Binding-site contacts:
Ligand atom C3 contacts residue ASN315 of chain 3.K at 3.8 Å.
Ligand atom C5 contacts residue ASN315 of chain 3.K at 3.7 Å.
Ligand atom O5 contacts residue VAL314 of chain 3.K at 3.8 Å.
Ligand atom C8 contacts residue ASN315 of chain 3.K at 3.5 Å.
Ligand atom O7 contacts residue ASN315 of chain 3.K at 4.2 Å.
Ligand atom C8 contacts residue ILE281 of chain 3.K at 4.5 Å (hydrophobic).
Ligand atom C4 contacts residue ASN315 of chain 3.K at 4.3 Å.
Ligand atom C1 contacts residue VAL314 of chain 3.K at 4.4 Å (hydrophobic).
Ligand atom C6 contacts residue THR313 of chain 3.K at 4.5 Å.
Ligand atom C6 contacts residue ASN315 of chain 3.K at 4.5 Å.
Ligand atom C2 contacts residue ASN315 of chain 3.K at 2.5 Å.
Ligand atom C1 contacts residue ASN315 of chain 3.K at 1.4 Å.
Ligand atom N2 contacts residue ASN315 of chain 3.K at 2.8 Å (h-bond).
Ligand atom O5 contacts residue THR313 of chain 3.K at 4.3 Å.
Ligand atom C7 contacts residue ASN315 of chain 3.K at 3.3 Å.
Ligand atom O5 contacts residue ASN315 of chain 3.K at 2.4 Å (h-bond).

Sequence of chain 3.K:
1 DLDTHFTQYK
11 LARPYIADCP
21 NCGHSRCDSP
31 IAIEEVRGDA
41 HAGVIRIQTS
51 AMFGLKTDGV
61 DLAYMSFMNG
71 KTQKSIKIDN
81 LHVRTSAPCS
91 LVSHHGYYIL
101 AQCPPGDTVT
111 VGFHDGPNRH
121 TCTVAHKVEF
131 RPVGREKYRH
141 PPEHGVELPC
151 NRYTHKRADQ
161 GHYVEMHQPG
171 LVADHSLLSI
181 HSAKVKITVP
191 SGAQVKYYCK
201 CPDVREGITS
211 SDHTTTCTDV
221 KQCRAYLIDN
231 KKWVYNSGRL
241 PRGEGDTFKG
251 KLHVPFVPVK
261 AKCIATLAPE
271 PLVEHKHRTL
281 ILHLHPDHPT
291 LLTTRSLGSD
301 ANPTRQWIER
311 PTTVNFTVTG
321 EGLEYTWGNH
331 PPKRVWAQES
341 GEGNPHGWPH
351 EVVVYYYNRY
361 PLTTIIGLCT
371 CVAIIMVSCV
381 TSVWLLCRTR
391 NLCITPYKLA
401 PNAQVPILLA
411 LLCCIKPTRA

A small-molecule ligand and the protein it binds are described below.
Small molecule (SMILES): CC(=O)N[C@@H]1[C@@H](O)[C@H](O)[C@@H](CO)O[C@H]1O